A small-molecule ligand and the protein it binds are described below.
Small molecule (SMILES): Cc1ccc(/C=C2/C(=O)Nc3ccccc32)o1

Sequence of chain 1.A:
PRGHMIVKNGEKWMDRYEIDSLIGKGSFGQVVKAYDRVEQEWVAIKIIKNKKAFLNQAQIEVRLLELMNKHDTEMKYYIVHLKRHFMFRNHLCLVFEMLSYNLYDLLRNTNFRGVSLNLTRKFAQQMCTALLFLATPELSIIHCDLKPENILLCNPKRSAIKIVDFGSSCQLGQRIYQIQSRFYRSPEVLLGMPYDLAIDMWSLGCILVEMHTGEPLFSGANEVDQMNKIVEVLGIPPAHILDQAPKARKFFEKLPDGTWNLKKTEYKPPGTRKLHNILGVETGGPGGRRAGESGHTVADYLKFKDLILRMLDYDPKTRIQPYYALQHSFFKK

Binding-site contacts:
Ligand atom C4 contacts residue LEU115 of chain 1.A at 4.4 Å (hydrophobic).
Ligand atom C5 contacts residue PHE112 of chain 1.A at 4.2 Å (hydrophobic).
Ligand atom C7 contacts residue VAL180 of chain 1.A at 4.0 Å (hydrophobic).
Ligand atom C1 contacts residue LEU168 of chain 1.A at 3.9 Å (hydrophobic).
Ligand atom C4 contacts residue VAL180 of chain 1.A at 4.4 Å (hydrophobic).
Ligand atom C5 contacts residue VAL180 of chain 1.A at 4.3 Å (hydrophobic).
Ligand atom O2 contacts residue GLU77 of chain 1.A at 4.1 Å.
Ligand atom C7 contacts residue ASP181 of chain 1.A at 4.4 Å.
Ligand atom C4 contacts residue ALA60 of chain 1.A at 4.4 Å (hydrophobic).
Ligand atom C4 contacts residue GLU113 of chain 1.A at 3.8 Å.
Ligand atom C14 contacts residue LYS62 of chain 1.A at 4.4 Å.
Ligand atom C2 contacts residue ALA60 of chain 1.A at 4.1 Å (hydrophobic).
Ligand atom C11 contacts residue VAL47 of chain 1.A at 3.9 Å (hydrophobic).
Ligand atom C8 contacts residue ASP181 of chain 1.A at 3.3 Å.
Ligand atom C4 contacts residue PHE112 of chain 1.A at 3.9 Å (hydrophobic).
Ligand atom C2 contacts residue LEU168 of chain 1.A at 3.8 Å (hydrophobic).
Ligand atom C10 contacts residue VAL180 of chain 1.A at 4.3 Å (hydrophobic).
Ligand atom O1 contacts residue LEU168 of chain 1.A at 4.3 Å.
Ligand atom O2 contacts residue PHE112 of chain 1.A at 3.4 Å.
Ligand atom C9 contacts residue ASP181 of chain 1.A at 3.8 Å.
Ligand atom C12 contacts residue VAL47 of chain 1.A at 3.9 Å (hydrophobic).
Ligand atom C13 contacts residue PHE44 of chain 1.A at 4.0 Å (hydrophobic).
Ligand atom C8 contacts residue LYS62 of chain 1.A at 3.6 Å.
Ligand atom C3 contacts residue GLU113 of chain 1.A at 3.8 Å.
Ligand atom C3 contacts residue LEU115 of chain 1.A at 4.2 Å (hydrophobic).
Ligand atom C3 contacts residue LEU168 of chain 1.A at 4.0 Å (hydrophobic).
Ligand atom N1 contacts residue ASP181 of chain 1.A at 3.2 Å.
Ligand atom C3 contacts residue ALA60 of chain 1.A at 4.0 Å (hydrophobic).
Ligand atom C8 contacts residue VAL180 of chain 1.A at 4.0 Å (hydrophobic).
Ligand atom C6 contacts residue VAL180 of chain 1.A at 4.1 Å (hydrophobic).
Ligand atom O2 contacts residue ASP181 of chain 1.A at 3.0 Å (salt-bridge).
Ligand atom O2 contacts residue VAL180 of chain 1.A at 3.9 Å.
Ligand atom C8 contacts residue PHE112 of chain 1.A at 4.2 Å (hydrophobic).
Ligand atom C4 contacts residue VAL96 of chain 1.A at 4.1 Å (hydrophobic).
Ligand atom C9 contacts residue LYS62 of chain 1.A at 3.9 Å.
Ligand atom C1 contacts residue ILE39 of chain 1.A at 4.1 Å (hydrophobic).
Ligand atom N1 contacts residue LYS62 of chain 1.A at 3.0 Å (salt-bridge).
Ligand atom C14 contacts residue ASP181 of chain 1.A at 3.9 Å.
Ligand atom C6 contacts residue PHE112 of chain 1.A at 3.7 Å (hydrophobic).
Ligand atom O2 contacts residue LYS62 of chain 1.A at 3.8 Å.